The protein below binds the small molecule below.
Small molecule (SMILES): O=C(/C=C/c1ccc(F)cc1)N(C(=O)NC1CCCCC1)C1CCCCC1

Binding-site contacts:
Ligand atom C6 contacts residue TYR130 of chain 1.A at 3.4 Å (hydrophobic).
Ligand atom C24 contacts residue TRP215 of chain 1.A at 3.8 Å (hydrophobic).
Ligand atom C8 contacts residue GLU110 of chain 1.A at 3.8 Å.
Ligand atom C25 contacts residue MET89 of chain 1.A at 3.6 Å (hydrophobic).
Ligand atom F27 contacts residue TRP215 of chain 1.A at 3.3 Å.
Ligand atom C11 contacts residue TYR130 of chain 1.A at 4.0 Å (hydrophobic).
Ligand atom C26 contacts residue TRP215 of chain 1.A at 3.8 Å (hydrophobic).
Ligand atom C4 contacts residue ILE113 of chain 1.A at 3.8 Å (hydrophobic).
Ligand atom C19 contacts residue ILE96 of chain 1.A at 3.8 Å (hydrophobic).
Ligand atom C18 contacts residue ILE113 of chain 1.A at 3.8 Å (hydrophobic).
Ligand atom C3 contacts residue SER93 of chain 1.A at 3.7 Å.
Ligand atom C22 contacts residue LEU48 of chain 1.A at 3.5 Å (hydrophobic).
Ligand atom C17 contacts residue ALA52 of chain 1.A at 3.8 Å (hydrophobic).
Ligand atom C23 contacts residue MET89 of chain 1.A at 3.9 Å (hydrophobic).
Ligand atom C22 contacts residue MET89 of chain 1.A at 3.7 Å (hydrophobic).
Ligand atom C23 contacts residue HIS55 of chain 1.A at 3.7 Å.
Ligand atom O12 contacts residue TYR130 of chain 1.A at 2.7 Å (h-bond).
Ligand atom C5 contacts residue SER93 of chain 1.A at 3.7 Å.
Ligand atom N9 contacts residue SER93 of chain 1.A at 3.5 Å (h-bond).
Ligand atom N2 contacts residue SER93 of chain 1.A at 3.6 Å.
Ligand atom C18 contacts residue LEU48 of chain 1.A at 3.9 Å (hydrophobic).
Ligand atom C20 contacts residue MET89 of chain 1.A at 3.4 Å (hydrophobic).
Ligand atom C11 contacts residue SER93 of chain 1.A at 3.3 Å.
Ligand atom C21 contacts residue PHE90 of chain 1.A at 3.9 Å (hydrophobic).
Ligand atom F27 contacts residue HIS208 of chain 1.A at 3.1 Å.
Ligand atom C26 contacts residue MET89 of chain 1.A at 3.8 Å (hydrophobic).
Ligand atom O12 contacts residue MET126 of chain 1.A at 3.4 Å.
Ligand atom F27 contacts residue TRP230 of chain 1.A at 3.2 Å.
Ligand atom C20 contacts residue SER93 of chain 1.A at 3.9 Å.
Ligand atom C7 contacts residue SER93 of chain 1.A at 3.9 Å.
Ligand atom C17 contacts residue MET51 of chain 1.A at 3.7 Å (hydrophobic).
Ligand atom C7 contacts residue PHE97 of chain 1.A at 3.5 Å (hydrophobic).
Ligand atom C14 contacts residue MET51 of chain 1.A at 3.9 Å (hydrophobic).
Ligand atom C7 contacts residue ILE96 of chain 1.A at 3.9 Å (hydrophobic).
Ligand atom C24 contacts residue MET211 of chain 1.A at 3.9 Å (hydrophobic).
Ligand atom C6 contacts residue SER93 of chain 1.A at 3.5 Å.
Ligand atom C13 contacts residue LEU109 of chain 1.A at 3.8 Å (hydrophobic).
Ligand atom C3 contacts residue ILE96 of chain 1.A at 3.9 Å (hydrophobic).
Ligand atom C19 contacts residue SER93 of chain 1.A at 3.6 Å.
Ligand atom C15 contacts residue ILE113 of chain 1.A at 3.3 Å (hydrophobic).

Sequence of chain 1.A:
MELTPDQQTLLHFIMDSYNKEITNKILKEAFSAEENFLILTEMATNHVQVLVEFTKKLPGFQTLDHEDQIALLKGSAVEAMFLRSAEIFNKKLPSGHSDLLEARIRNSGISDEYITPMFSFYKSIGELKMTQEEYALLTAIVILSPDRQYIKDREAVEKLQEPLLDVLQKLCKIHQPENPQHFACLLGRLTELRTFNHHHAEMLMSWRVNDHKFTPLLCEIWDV